Sequence of chain 1.D:
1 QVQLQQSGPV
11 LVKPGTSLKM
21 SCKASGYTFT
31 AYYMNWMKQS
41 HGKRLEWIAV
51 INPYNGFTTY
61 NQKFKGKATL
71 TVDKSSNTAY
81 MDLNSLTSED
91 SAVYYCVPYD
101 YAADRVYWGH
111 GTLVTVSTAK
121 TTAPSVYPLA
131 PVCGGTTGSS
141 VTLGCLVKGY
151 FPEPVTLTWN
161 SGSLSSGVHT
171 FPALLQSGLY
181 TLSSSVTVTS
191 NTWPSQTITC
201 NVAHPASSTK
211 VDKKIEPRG

Sequence of chain 1.C:
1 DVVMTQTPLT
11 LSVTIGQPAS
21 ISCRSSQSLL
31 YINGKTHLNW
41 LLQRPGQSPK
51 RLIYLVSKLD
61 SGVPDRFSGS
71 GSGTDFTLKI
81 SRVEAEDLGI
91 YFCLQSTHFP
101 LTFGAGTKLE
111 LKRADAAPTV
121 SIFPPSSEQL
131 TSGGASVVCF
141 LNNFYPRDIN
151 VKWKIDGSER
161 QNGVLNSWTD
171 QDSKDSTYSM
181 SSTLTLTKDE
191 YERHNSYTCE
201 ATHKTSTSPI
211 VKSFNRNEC

Binding-site contacts:
Ligand atom C9 contacts residue TYR33 of chain 1.D at 3.6 Å (hydrophobic).
Ligand atom C20 contacts residue TYR33 of chain 1.D at 3.7 Å (hydrophobic).
Ligand atom C14 contacts residue TYR33 of chain 1.D at 3.8 Å (hydrophobic).
Ligand atom N24 contacts residue VAL106 of chain 1.D at 3.7 Å.
Ligand atom C8 contacts residue TYR99 of chain 1.D at 3.5 Å (hydrophobic).
Ligand atom C2 contacts residue LEU101 of chain 1.C at 3.8 Å (hydrophobic).
Ligand atom C3 contacts residue LEU101 of chain 1.C at 3.8 Å (hydrophobic).
Ligand atom C13 contacts residue PHE99 of chain 1.C at 3.9 Å (hydrophobic).
Ligand atom C23 contacts residue TYR33 of chain 1.D at 3.6 Å (hydrophobic).
Ligand atom C5 contacts residue LEU94 of chain 1.C at 4.0 Å (hydrophobic).
Ligand atom C14 contacts residue PHE99 of chain 1.C at 3.7 Å (hydrophobic).
Ligand atom C6 contacts residue VAL106 of chain 1.D at 3.6 Å (hydrophobic).
Ligand atom C9 contacts residue PHE99 of chain 1.C at 3.9 Å (hydrophobic).
Ligand atom C1 contacts residue VAL106 of chain 1.D at 3.6 Å (hydrophobic).
Ligand atom C6 contacts residue LEU94 of chain 1.C at 3.6 Å (hydrophobic).
Ligand atom C1 contacts residue MET37 of chain 1.D at 3.8 Å (hydrophobic).
Ligand atom C10 contacts residue ASN35 of chain 1.D at 3.8 Å.
Ligand atom N15 contacts residue PHE99 of chain 1.C at 4.0 Å.
Ligand atom C1 contacts residue VAL97 of chain 1.D at 3.9 Å (hydrophobic).
Ligand atom C2 contacts residue ASN35 of chain 1.D at 3.5 Å.
Ligand atom N24 contacts residue LEU94 of chain 1.C at 3.3 Å.
Ligand atom O25 contacts residue LEU94 of chain 1.C at 3.6 Å.
Ligand atom C7 contacts residue ASN35 of chain 1.D at 3.5 Å.
Ligand atom O26 contacts residue ARG51 of chain 1.C at 3.4 Å.
Ligand atom N15 contacts residue TYR33 of chain 1.D at 3.7 Å.
Ligand atom O26 contacts residue LEU94 of chain 1.C at 3.4 Å.
Ligand atom O25 contacts residue TRP108 of chain 1.D at 3.3 Å (h-bond).
Ligand atom C19 contacts residue TYR33 of chain 1.D at 4.1 Å (hydrophobic).
Ligand atom O22 contacts residue TYR33 of chain 1.D at 2.9 Å (h-bond).
Ligand atom C11 contacts residue TYR99 of chain 1.D at 3.7 Å (hydrophobic).
Ligand atom O26 contacts residue ASN39 of chain 1.C at 4.0 Å.
Ligand atom O25 contacts residue LEU41 of chain 1.C at 3.8 Å.
Ligand atom C17 contacts residue TYR33 of chain 1.D at 3.7 Å (hydrophobic).
Ligand atom C7 contacts residue TYR99 of chain 1.D at 3.9 Å (hydrophobic).
Ligand atom C16 contacts residue PHE99 of chain 1.C at 4.1 Å (hydrophobic).
Ligand atom C7 contacts residue LEU101 of chain 1.C at 4.0 Å (hydrophobic).
Ligand atom O22 contacts residue TYR101 of chain 1.D at 3.7 Å.
Ligand atom C12 contacts residue TYR99 of chain 1.D at 3.9 Å (hydrophobic).
Ligand atom O25 contacts residue VAL106 of chain 1.D at 3.7 Å.
Ligand atom O26 contacts residue VAL106 of chain 1.D at 3.7 Å.

The small molecule below binds the protein below.
Small molecule (SMILES): CN(CCCCC(=O)O)c1ccc(/C=C/c2ccc([N+](=O)[O-])cc2)cc1